Sequence of chain 1.A:
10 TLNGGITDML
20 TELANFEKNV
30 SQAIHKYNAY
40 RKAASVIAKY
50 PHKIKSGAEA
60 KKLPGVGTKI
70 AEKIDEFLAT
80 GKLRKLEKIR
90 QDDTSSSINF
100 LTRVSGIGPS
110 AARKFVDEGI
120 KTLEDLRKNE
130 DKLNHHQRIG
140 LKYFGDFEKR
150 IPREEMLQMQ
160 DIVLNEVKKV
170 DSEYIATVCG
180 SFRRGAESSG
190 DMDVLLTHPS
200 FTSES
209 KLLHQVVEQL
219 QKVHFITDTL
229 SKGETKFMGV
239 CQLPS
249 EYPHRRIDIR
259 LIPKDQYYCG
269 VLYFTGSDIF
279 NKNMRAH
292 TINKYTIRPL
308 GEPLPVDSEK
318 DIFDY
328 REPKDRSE

The small molecule below binds the protein below.
Small molecule (SMILES): Cc1cn([C@H]2C[C@H](O[P](=O)(O)OC[C@H]3O[C@@H](n4ccc(N)nc4=O)C[C@@H]3O[P](=O)(O)OC[C@H]3O[C@@H](n4cnc5c(=O)nc(N)[nH]c54)C[C@@H]3O[P](=O)(O)OC[C@H]3O[C@@H](n4cnc5c(=O)nc(N)[nH]c54)C[C@@H]3O)[C@@H](CO[P](=O)(O)O[C@H]3C[C@H](n4cnc5c(=O)nc(N)[nH]c54)O[C@@H]3CO)O2)c(=O)[nH]c1=O

Binding-site contacts:
Ligand atom P contacts residue GLY64 of chain 1.A at 3.9 Å.
Ligand atom P contacts residue NA1 of chain 1.F at 3.7 Å.
Ligand atom OP1 contacts residue GLY64 of chain 1.A at 2.9 Å (h-bond).
Ligand atom O5' contacts residue GLY66 of chain 1.A at 3.5 Å (h-bond).
Ligand atom C3' contacts residue GLY66 of chain 1.A at 3.7 Å.
Ligand atom P contacts residue LYS68 of chain 1.A at 3.8 Å.
Ligand atom N3 contacts residue ALA38 of chain 1.A at 3.5 Å.
Ligand atom OP1 contacts residue PRO63 of chain 1.A at 3.7 Å.
Ligand atom P contacts residue GLY66 of chain 1.A at 3.7 Å.
Ligand atom OP2 contacts residue THR67 of chain 1.A at 3.6 Å.
Ligand atom OP2 contacts residue GLY66 of chain 1.A at 3.9 Å.
Ligand atom C4' contacts residue GLY66 of chain 1.A at 4.0 Å.
Ligand atom C2 contacts residue HIS34 of chain 1.A at 4.0 Å.
Ligand atom OP1 contacts residue ILE69 of chain 1.A at 3.0 Å (h-bond).
Ligand atom OP1 contacts residue GLY66 of chain 1.A at 2.9 Å (h-bond).
Ligand atom C3' contacts residue LYS68 of chain 1.A at 3.9 Å.
Ligand atom O4' contacts residue ALA38 of chain 1.A at 3.8 Å.
Ligand atom O3' contacts residue LYS68 of chain 1.A at 4.0 Å.
Ligand atom P contacts residue ILE69 of chain 1.A at 3.9 Å.
Ligand atom O3' contacts residue ILE69 of chain 1.A at 3.6 Å.
Ligand atom O3' contacts residue GLY64 of chain 1.A at 3.4 Å.
Ligand atom C4' contacts residue GLY64 of chain 1.A at 3.3 Å.
Ligand atom OP2 contacts residue GLY66 of chain 1.A at 3.9 Å.
Ligand atom C5' contacts residue ILE69 of chain 1.A at 4.0 Å (hydrophobic).
Ligand atom OP1 contacts residue NA1 of chain 1.F at 2.7 Å (h-bond).
Ligand atom OP1 contacts residue LEU62 of chain 1.A at 3.8 Å.
Ligand atom C5' contacts residue GLY64 of chain 1.A at 3.2 Å.
Ligand atom OP2 contacts residue LYS68 of chain 1.A at 3.1 Å (salt-bridge).
Ligand atom C1' contacts residue ALA38 of chain 1.A at 4.0 Å (hydrophobic).
Ligand atom N1 contacts residue HIS34 of chain 1.A at 4.0 Å.
Ligand atom OP1 contacts residue VAL65 of chain 1.A at 3.7 Å.
Ligand atom C5' contacts residue TYR39 of chain 1.A at 3.5 Å (hydrophobic).
Ligand atom C5' contacts residue GLY66 of chain 1.A at 3.4 Å.
Ligand atom C8 contacts residue LYS35 of chain 1.A at 3.7 Å.
Ligand atom N7 contacts residue LYS35 of chain 1.A at 3.7 Å.
Ligand atom OP1 contacts residue THR67 of chain 1.A at 3.7 Å.
Ligand atom OP2 contacts residue NA1 of chain 1.F at 3.8 Å.
Ligand atom O5' contacts residue LYS68 of chain 1.A at 3.9 Å.
Ligand atom OP1 contacts residue LYS68 of chain 1.A at 3.6 Å (salt-bridge).
Ligand atom O3' contacts residue VAL65 of chain 1.A at 3.8 Å.